Binding-site contacts:
Ligand atom N3 contacts residue HIS63 of chain 1.D at 3.5 Å.
Ligand atom C5 contacts residue VAL59 of chain 1.D at 4.1 Å (hydrophobic).
Ligand atom C2 contacts residue ASP122 of chain 1.C at 3.5 Å.
Ligand atom C1' contacts residue GLU62 of chain 1.D at 3.5 Å.
Ligand atom N9 contacts residue VAL59 of chain 1.D at 3.8 Å.
Ligand atom C3' contacts residue TRP52 of chain 1.D at 3.3 Å (hydrophobic).
Ligand atom C2 contacts residue VAL59 of chain 1.D at 3.9 Å (hydrophobic).
Ligand atom C2 contacts residue PRO124 of chain 1.C at 4.1 Å (hydrophobic).
Ligand atom C4 contacts residue B121 of chain 1.L at 3.8 Å.
Ligand atom C1' contacts residue VAL59 of chain 1.D at 4.0 Å (hydrophobic).
Ligand atom N7 contacts residue VAL59 of chain 1.D at 4.0 Å.
Ligand atom C5' contacts residue B121 of chain 1.L at 2.0 Å.
Ligand atom O4' contacts residue B121 of chain 1.L at 3.3 Å.
Ligand atom O2' contacts residue TRP52 of chain 1.D at 3.9 Å.
Ligand atom C8 contacts residue TRP52 of chain 1.D at 3.5 Å (hydrophobic).
Ligand atom C4 contacts residue VAL59 of chain 1.D at 3.5 Å (hydrophobic).
Ligand atom C4' contacts residue GLU62 of chain 1.D at 4.0 Å.
Ligand atom C5 contacts residue B121 of chain 1.L at 3.4 Å.
Ligand atom N1 contacts residue ASP122 of chain 1.C at 4.1 Å.
Ligand atom C3' contacts residue GLU62 of chain 1.D at 4.0 Å.
Ligand atom O3' contacts residue GLU62 of chain 1.D at 3.1 Å.
Ligand atom O2' contacts residue VAL59 of chain 1.D at 3.4 Å.
Ligand atom C6 contacts residue B121 of chain 1.L at 3.8 Å.
Ligand atom C2 contacts residue HIS63 of chain 1.D at 3.9 Å.
Ligand atom N9 contacts residue B121 of chain 1.L at 3.9 Å.
Ligand atom C6 contacts residue PRO124 of chain 1.C at 3.7 Å (hydrophobic).
Ligand atom C2' contacts residue VAL59 of chain 1.D at 4.1 Å (hydrophobic).
Ligand atom N3 contacts residue VAL59 of chain 1.D at 3.4 Å.
Ligand atom C4' contacts residue B121 of chain 1.L at 3.1 Å.
Ligand atom N1 contacts residue PRO124 of chain 1.C at 3.7 Å.
Ligand atom C8 contacts residue B121 of chain 1.L at 3.5 Å.
Ligand atom C1' contacts residue B121 of chain 1.L at 3.7 Å.
Ligand atom N7 contacts residue B121 of chain 1.L at 3.3 Å (h-bond).
Ligand atom O2' contacts residue GLU62 of chain 1.D at 2.5 Å (salt-bridge).
Ligand atom C2' contacts residue GLU62 of chain 1.D at 3.5 Å.
Ligand atom N6 contacts residue PRO124 of chain 1.C at 3.7 Å.
Ligand atom C8 contacts residue VAL59 of chain 1.D at 3.9 Å (hydrophobic).
Ligand atom O3' contacts residue TRP52 of chain 1.D at 3.5 Å.
Ligand atom C2' contacts residue TRP52 of chain 1.D at 3.5 Å (hydrophobic).
Ligand atom N3 contacts residue B121 of chain 1.L at 3.7 Å.

Sequence of chain 1.C:
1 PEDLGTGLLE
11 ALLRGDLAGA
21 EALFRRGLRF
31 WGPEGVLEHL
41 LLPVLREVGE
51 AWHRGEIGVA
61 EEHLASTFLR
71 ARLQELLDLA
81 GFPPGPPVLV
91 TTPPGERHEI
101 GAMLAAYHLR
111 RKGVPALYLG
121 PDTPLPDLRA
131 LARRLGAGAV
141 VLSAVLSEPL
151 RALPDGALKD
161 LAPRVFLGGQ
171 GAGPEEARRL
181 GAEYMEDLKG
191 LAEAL

This protein binds this small molecule.
Small molecule (SMILES): C[C@H]1O[C@@H](n2cnc3c(N)ncnc32)[C@H](O)[C@@H]1O

Sequence of chain 1.D:
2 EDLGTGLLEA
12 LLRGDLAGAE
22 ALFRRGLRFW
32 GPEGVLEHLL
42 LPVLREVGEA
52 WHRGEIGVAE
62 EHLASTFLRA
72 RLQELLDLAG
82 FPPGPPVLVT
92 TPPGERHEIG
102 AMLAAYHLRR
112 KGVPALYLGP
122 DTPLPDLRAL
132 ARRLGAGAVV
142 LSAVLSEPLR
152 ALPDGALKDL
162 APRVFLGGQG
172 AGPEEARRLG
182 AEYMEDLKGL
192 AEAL